Sequence of chain 1.A:
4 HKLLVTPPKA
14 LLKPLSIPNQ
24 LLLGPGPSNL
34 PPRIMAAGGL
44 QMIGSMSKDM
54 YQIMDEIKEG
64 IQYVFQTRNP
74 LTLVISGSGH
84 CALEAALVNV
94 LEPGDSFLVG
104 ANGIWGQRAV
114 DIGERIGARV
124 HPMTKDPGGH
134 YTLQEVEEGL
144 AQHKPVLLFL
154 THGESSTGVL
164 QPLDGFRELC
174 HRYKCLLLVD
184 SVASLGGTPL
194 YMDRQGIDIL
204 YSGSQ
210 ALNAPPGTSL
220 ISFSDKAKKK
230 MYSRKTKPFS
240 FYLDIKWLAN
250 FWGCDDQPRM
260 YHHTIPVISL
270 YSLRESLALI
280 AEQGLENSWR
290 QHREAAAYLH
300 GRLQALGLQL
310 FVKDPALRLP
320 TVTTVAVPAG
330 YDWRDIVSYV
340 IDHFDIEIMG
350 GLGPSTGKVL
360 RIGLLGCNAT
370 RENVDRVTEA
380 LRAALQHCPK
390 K

Sequence of chain 2.A:
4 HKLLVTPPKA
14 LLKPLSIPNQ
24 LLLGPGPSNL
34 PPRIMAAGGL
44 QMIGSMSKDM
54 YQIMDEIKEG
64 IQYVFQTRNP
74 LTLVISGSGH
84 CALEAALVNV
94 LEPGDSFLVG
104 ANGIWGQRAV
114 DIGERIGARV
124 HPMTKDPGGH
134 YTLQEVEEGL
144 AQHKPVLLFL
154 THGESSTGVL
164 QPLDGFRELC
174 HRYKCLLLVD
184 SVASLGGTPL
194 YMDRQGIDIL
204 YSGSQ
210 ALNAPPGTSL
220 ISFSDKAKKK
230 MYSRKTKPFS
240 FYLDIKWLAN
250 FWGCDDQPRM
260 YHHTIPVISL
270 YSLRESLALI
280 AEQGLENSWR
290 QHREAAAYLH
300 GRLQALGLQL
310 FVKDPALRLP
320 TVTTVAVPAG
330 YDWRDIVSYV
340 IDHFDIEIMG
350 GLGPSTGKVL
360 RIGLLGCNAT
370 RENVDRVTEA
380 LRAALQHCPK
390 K

A protein and the small-molecule ligand that binds it are described below.
Small molecule (SMILES): NOCC(=O)O

Binding-site contacts:
Ligand atom N1 contacts residue MET348 of chain 1.A at 3.2 Å.
Ligand atom O3 contacts residue ARG360 of chain 1.A at 2.8 Å (salt-bridge).
Ligand atom C1 contacts residue GLY29 of chain 1.A at 3.5 Å.
Ligand atom N1 contacts residue MET49 of chain 2.A at 4.2 Å.
Ligand atom C2 contacts residue GLY29 of chain 1.A at 4.4 Å.
Ligand atom O2 contacts residue ARG360 of chain 1.A at 3.7 Å.
Ligand atom O2 contacts residue PRO28 of chain 1.A at 3.9 Å.
Ligand atom O2 contacts residue TRP108 of chain 1.A at 4.1 Å.
Ligand atom O1 contacts residue MET348 of chain 1.A at 4.2 Å.
Ligand atom C2 contacts residue PRO28 of chain 1.A at 3.7 Å (hydrophobic).
Ligand atom N1 contacts residue SER48 of chain 2.A at 4.0 Å.
Ligand atom O3 contacts residue PRO28 of chain 1.A at 3.4 Å.
Ligand atom O3 contacts residue MET348 of chain 1.A at 4.4 Å.
Ligand atom O1 contacts residue GLY29 of chain 1.A at 4.3 Å.
Ligand atom O2 contacts residue LLP209 of chain 1.A at 3.5 Å.
Ligand atom C1 contacts residue PRO28 of chain 1.A at 4.5 Å (hydrophobic).
Ligand atom O1 contacts residue SER48 of chain 2.A at 4.4 Å.
Ligand atom O1 contacts residue TYR260 of chain 2.A at 3.9 Å.
Ligand atom C2 contacts residue ARG360 of chain 1.A at 3.8 Å.
Ligand atom C1 contacts residue THR263 of chain 2.A at 4.4 Å.
Ligand atom C1 contacts residue MET348 of chain 1.A at 4.1 Å (hydrophobic).
Ligand atom O3 contacts residue LEU351 of chain 1.A at 4.1 Å.
Ligand atom O2 contacts residue SER158 of chain 1.A at 4.2 Å.
Ligand atom N1 contacts residue GLY29 of chain 1.A at 3.9 Å.